A small-molecule ligand and the protein it binds are described below.
Small molecule (SMILES): C/C=C1/[C@@H](O[C@@H]2O[C@H](CO)[C@@H](O)[C@H](O)[C@H]2O)[N@@]2[C@H]3C[C@@]45c6ccccc6N[C@@H]4[C@@H]2C[C@@H]1[C@@H]3[C@H]5OC(C)=O

Binding-site contacts:
Ligand atom CAK contacts residue HIS193 of chain 3.B at 3.3 Å.
Ligand atom O1 contacts residue GLN186 of chain 3.B at 3.5 Å (h-bond).
Ligand atom C4 contacts residue GLU476 of chain 3.B at 3.2 Å.
Ligand atom C1 contacts residue TYR347 of chain 3.B at 4.0 Å (hydrophobic).
Ligand atom O2 contacts residue TYR347 of chain 3.B at 4.0 Å.
Ligand atom CAV contacts residue TYR200 of chain 3.B at 3.4 Å (hydrophobic).
Ligand atom O4 contacts residue TRP469 of chain 3.B at 2.7 Å (h-bond).
Ligand atom O2 contacts residue GLU420 of chain 3.B at 2.9 Å (salt-bridge).
Ligand atom C4 contacts residue TRP469 of chain 3.B at 3.7 Å (hydrophobic).
Ligand atom CAA contacts residue THR275 of chain 3.B at 3.8 Å.
Ligand atom NAP contacts residue HIS193 of chain 3.B at 3.9 Å.
Ligand atom C3 contacts residue TRP469 of chain 3.B at 3.8 Å (hydrophobic).
Ligand atom CAW contacts residue TYR200 of chain 3.B at 3.7 Å (hydrophobic).
Ligand atom CAI contacts residue HIS193 of chain 3.B at 3.7 Å.
Ligand atom CAH contacts residue TYR347 of chain 3.B at 3.5 Å (hydrophobic).
Ligand atom CAI contacts residue LEU199 of chain 3.B at 3.7 Å (hydrophobic).
Ligand atom O6 contacts residue GLU476 of chain 3.B at 2.8 Å (salt-bridge).
Ligand atom O4 contacts residue GLN36 of chain 3.B at 3.3 Å (h-bond).
Ligand atom CAW contacts residue HIS193 of chain 3.B at 3.8 Å.
Ligand atom C2 contacts residue GLN186 of chain 3.B at 3.9 Å.
Ligand atom O6 contacts residue PHE485 of chain 3.B at 3.9 Å.
Ligand atom O3 contacts residue TRP469 of chain 3.B at 3.8 Å.
Ligand atom C5 contacts residue GLU476 of chain 3.B at 3.8 Å.
Ligand atom C6 contacts residue PHE485 of chain 3.B at 3.1 Å (hydrophobic).
Ligand atom O2 contacts residue GLN186 of chain 3.B at 3.3 Å (h-bond).
Ligand atom C4 contacts residue TRP477 of chain 3.B at 4.0 Å (hydrophobic).
Ligand atom O4 contacts residue GLU476 of chain 3.B at 2.7 Å (salt-bridge).
Ligand atom O3 contacts residue GLN36 of chain 3.B at 3.1 Å (h-bond).
Ligand atom O3 contacts residue TRP477 of chain 3.B at 3.0 Å (h-bond).
Ligand atom CBI contacts residue TRP392 of chain 3.B at 4.0 Å (hydrophobic).
Ligand atom C4 contacts residue GLN36 of chain 3.B at 3.9 Å.
Ligand atom O3 contacts residue HIS140 of chain 3.B at 3.7 Å.
Ligand atom CAN contacts residue THR189 of chain 3.B at 3.4 Å.
Ligand atom C3 contacts residue TRP477 of chain 3.B at 4.0 Å (hydrophobic).
Ligand atom OAC contacts residue HIS193 of chain 3.B at 3.3 Å (h-bond).
Ligand atom NAP contacts residue TYR200 of chain 3.B at 3.2 Å (h-bond).
Ligand atom CAO contacts residue TRP392 of chain 3.B at 3.1 Å (hydrophobic).
Ligand atom CBF contacts residue TRP392 of chain 3.B at 3.2 Å (hydrophobic).
Ligand atom C2 contacts residue GLU420 of chain 3.B at 4.0 Å.
Ligand atom C6 contacts residue GLU476 of chain 3.B at 3.1 Å.

Sequence of chain 3.B:
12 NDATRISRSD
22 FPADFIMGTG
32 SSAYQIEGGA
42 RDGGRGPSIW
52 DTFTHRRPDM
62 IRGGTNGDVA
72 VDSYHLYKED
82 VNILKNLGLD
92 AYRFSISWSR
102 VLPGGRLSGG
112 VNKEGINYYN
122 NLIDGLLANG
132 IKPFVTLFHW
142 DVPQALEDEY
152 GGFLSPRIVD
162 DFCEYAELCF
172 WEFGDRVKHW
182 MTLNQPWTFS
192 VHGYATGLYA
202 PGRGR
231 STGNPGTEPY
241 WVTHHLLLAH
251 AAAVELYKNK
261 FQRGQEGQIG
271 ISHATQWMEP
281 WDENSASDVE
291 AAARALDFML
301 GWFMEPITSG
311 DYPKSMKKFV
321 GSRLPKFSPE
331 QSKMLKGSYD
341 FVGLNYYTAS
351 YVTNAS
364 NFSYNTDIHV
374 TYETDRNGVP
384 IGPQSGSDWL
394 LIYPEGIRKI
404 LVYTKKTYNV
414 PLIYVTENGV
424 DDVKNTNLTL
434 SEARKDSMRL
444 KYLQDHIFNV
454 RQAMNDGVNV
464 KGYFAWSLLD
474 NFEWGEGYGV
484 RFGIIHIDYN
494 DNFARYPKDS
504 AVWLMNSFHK